Binding-site contacts:
Ligand atom N6 contacts residue ASP407 of chain 22.A at 3.6 Å (salt-bridge).
Ligand atom N7 contacts residue VAL217 of chain 22.A at 3.7 Å.
Ligand atom C4 contacts residue PRO218 of chain 22.A at 4.1 Å (hydrophobic).
Ligand atom N9 contacts residue GLY437 of chain 22.A at 3.3 Å (h-bond).
Ligand atom O3' contacts residue LYS439 of chain 22.A at 3.5 Å.
Ligand atom O3' contacts residue ILE420 of chain 22.A at 4.2 Å.
Ligand atom O5' contacts residue LYS439 of chain 22.A at 3.8 Å.
Ligand atom C3' contacts residue GLY437 of chain 22.A at 3.9 Å.
Ligand atom C3' contacts residue GLU215 of chain 22.A at 3.3 Å.
Ligand atom C6 contacts residue PRO218 of chain 22.A at 4.2 Å (hydrophobic).
Ligand atom N6 contacts residue SER430 of chain 22.A at 3.7 Å.
Ligand atom N7 contacts residue GLY437 of chain 22.A at 3.5 Å (h-bond).
Ligand atom C2' contacts residue GLU215 of chain 22.A at 3.6 Å.
Ligand atom P contacts residue LYS439 of chain 22.A at 3.3 Å.
Ligand atom O3P contacts residue LYS439 of chain 22.A at 2.9 Å.
Ligand atom N7 contacts residue PRO218 of chain 22.A at 4.0 Å.
Ligand atom N7 contacts residue PRO429 of chain 22.A at 4.3 Å.
Ligand atom O1P contacts residue HIS426 of chain 22.A at 2.7 Å (h-bond).
Ligand atom N3 contacts residue PRO429 of chain 22.A at 4.4 Å.
Ligand atom O2P contacts residue HIS426 of chain 22.A at 3.6 Å.
Ligand atom C8 contacts residue VAL217 of chain 22.A at 3.5 Å (hydrophobic).
Ligand atom C8 contacts residue PRO429 of chain 22.A at 4.3 Å (hydrophobic).
Ligand atom N9 contacts residue VAL217 of chain 22.A at 4.4 Å.
Ligand atom C6 contacts residue HIS428 of chain 22.A at 4.2 Å.
Ligand atom C8 contacts residue PRO218 of chain 22.A at 4.2 Å (hydrophobic).
Ligand atom N9 contacts residue PRO429 of chain 22.A at 4.3 Å.
Ligand atom O3' contacts residue GLY437 of chain 22.A at 3.9 Å.
Ligand atom O3' contacts residue GLU215 of chain 22.A at 3.5 Å (salt-bridge).
Ligand atom C2' contacts residue GLY437 of chain 22.A at 2.8 Å.
Ligand atom C2' contacts residue ASP216 of chain 22.A at 4.3 Å.
Ligand atom C5 contacts residue PRO218 of chain 22.A at 4.0 Å (hydrophobic).
Ligand atom C8 contacts residue GLY437 of chain 22.A at 2.8 Å.
Ligand atom C6 contacts residue SER430 of chain 22.A at 4.2 Å.
Ligand atom N9 contacts residue PRO218 of chain 22.A at 4.2 Å.
Ligand atom P contacts residue HIS426 of chain 22.A at 3.9 Å.
Ligand atom O1P contacts residue LYS439 of chain 22.A at 2.6 Å.
Ligand atom N6 contacts residue HIS428 of chain 22.A at 4.0 Å.
Ligand atom N1 contacts residue HIS428 of chain 22.A at 3.3 Å.
Ligand atom C1' contacts residue GLY437 of chain 22.A at 3.3 Å.
Ligand atom C2 contacts residue HIS428 of chain 22.A at 3.8 Å.

The small molecule below binds the protein below.
Small molecule (SMILES): Nc1ncnc2c1ncn2[C@@H]1C[C@@H](O)[C@@H](COP(=O)(O)O)O1

Sequence of chain 22.A:
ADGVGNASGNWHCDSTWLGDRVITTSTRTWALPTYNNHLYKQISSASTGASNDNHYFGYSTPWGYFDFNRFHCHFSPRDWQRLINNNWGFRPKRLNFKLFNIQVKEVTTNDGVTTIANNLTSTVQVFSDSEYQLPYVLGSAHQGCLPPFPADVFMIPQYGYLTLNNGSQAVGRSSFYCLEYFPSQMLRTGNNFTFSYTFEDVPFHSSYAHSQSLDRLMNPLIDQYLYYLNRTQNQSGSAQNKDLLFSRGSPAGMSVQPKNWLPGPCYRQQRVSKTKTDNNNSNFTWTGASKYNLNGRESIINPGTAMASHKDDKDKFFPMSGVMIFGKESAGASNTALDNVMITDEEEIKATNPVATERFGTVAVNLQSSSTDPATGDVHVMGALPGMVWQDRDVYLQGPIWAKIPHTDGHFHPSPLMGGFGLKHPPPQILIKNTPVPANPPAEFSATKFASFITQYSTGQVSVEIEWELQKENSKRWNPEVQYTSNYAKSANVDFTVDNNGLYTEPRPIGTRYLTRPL